This protein binds this small molecule.
Small molecule (SMILES): CC(=O)Nc1nc(-c2ccc(F)c(C)n2)c(-c2ccc3nccnc3c2)[nH]1

Sequence of chain 1.B:
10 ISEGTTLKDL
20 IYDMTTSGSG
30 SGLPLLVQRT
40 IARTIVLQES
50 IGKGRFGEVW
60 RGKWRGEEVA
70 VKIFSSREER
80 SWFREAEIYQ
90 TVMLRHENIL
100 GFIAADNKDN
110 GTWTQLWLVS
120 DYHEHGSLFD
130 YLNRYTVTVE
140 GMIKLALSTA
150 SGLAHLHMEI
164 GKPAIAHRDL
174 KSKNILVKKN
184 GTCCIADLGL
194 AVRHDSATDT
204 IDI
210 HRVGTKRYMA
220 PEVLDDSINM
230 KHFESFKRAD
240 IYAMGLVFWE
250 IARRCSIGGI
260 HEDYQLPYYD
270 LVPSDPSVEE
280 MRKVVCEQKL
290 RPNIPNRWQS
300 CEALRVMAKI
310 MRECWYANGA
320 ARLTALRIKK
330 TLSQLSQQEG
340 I

Binding-site contacts:
Ligand atom C4 contacts residue LEU179 of chain 1.B at 3.9 Å (hydrophobic).
Ligand atom C1 contacts residue HIS122 of chain 1.B at 3.7 Å.
Ligand atom C7 contacts residue ASP120 of chain 1.B at 3.7 Å.
Ligand atom N13 contacts residue LYS71 of chain 1.B at 3.1 Å (salt-bridge).
Ligand atom N6 contacts residue ILE50 of chain 1.B at 3.6 Å.
Ligand atom C19 contacts residue LEU117 of chain 1.B at 3.7 Å (hydrophobic).
Ligand atom C2 contacts residue TYR121 of chain 1.B at 3.6 Å (hydrophobic).
Ligand atom C18 contacts residue ALA69 of chain 1.B at 3.6 Å (hydrophobic).
Ligand atom C14 contacts residue LYS71 of chain 1.B at 3.8 Å.
Ligand atom C7 contacts residue LEU179 of chain 1.B at 3.4 Å (hydrophobic).
Ligand atom C8 contacts residue LEU179 of chain 1.B at 3.5 Å (hydrophobic).
Ligand atom N3 contacts residue TYR121 of chain 1.B at 3.8 Å.
Ligand atom C10 contacts residue VAL58 of chain 1.B at 3.7 Å (hydrophobic).
Ligand atom C18 contacts residue LEU117 of chain 1.B at 3.7 Å (hydrophobic).
Ligand atom N21 contacts residue LEU99 of chain 1.B at 3.7 Å.
Ligand atom C23 contacts residue TYR88 of chain 1.B at 3.5 Å (hydrophobic).
Ligand atom C5 contacts residue LEU179 of chain 1.B at 3.8 Å (hydrophobic).
Ligand atom C1 contacts residue ILE50 of chain 1.B at 3.6 Å (hydrophobic).
Ligand atom C18 contacts residue LYS71 of chain 1.B at 3.9 Å.
Ligand atom C23 contacts residue GLU84 of chain 1.B at 3.5 Å.
Ligand atom C18 contacts residue SER119 of chain 1.B at 3.0 Å.
Ligand atom O26 contacts residue LYS176 of chain 1.B at 3.9 Å.
Ligand atom C2 contacts residue HIS122 of chain 1.B at 2.8 Å.
Ligand atom F24 contacts residue LEU117 of chain 1.B at 3.1 Å.
Ligand atom N3 contacts residue HIS122 of chain 1.B at 3.1 Å (h-bond).
Ligand atom N22 contacts residue ASP190 of chain 1.B at 2.4 Å (salt-bridge).
Ligand atom C27 contacts residue ASN177 of chain 1.B at 3.4 Å.
Ligand atom C16 contacts residue LYS71 of chain 1.B at 3.7 Å.
Ligand atom C7 contacts residue ALA69 of chain 1.B at 3.6 Å (hydrophobic).
Ligand atom N21 contacts residue LYS71 of chain 1.B at 3.5 Å.
Ligand atom C25 contacts residue ASP190 of chain 1.B at 3.3 Å.
Ligand atom C17 contacts residue LYS71 of chain 1.B at 3.9 Å.
Ligand atom N22 contacts residue LYS71 of chain 1.B at 3.8 Å.
Ligand atom N13 contacts residue ASP190 of chain 1.B at 3.3 Å (salt-bridge).
Ligand atom C27 contacts residue ASP190 of chain 1.B at 3.5 Å.
Ligand atom F24 contacts residue VAL118 of chain 1.B at 3.1 Å.
Ligand atom C19 contacts residue SER119 of chain 1.B at 3.5 Å.
Ligand atom C14 contacts residue ASP190 of chain 1.B at 3.0 Å.
Ligand atom C17 contacts residue SER119 of chain 1.B at 3.6 Å.
Ligand atom F24 contacts residue SER119 of chain 1.B at 3.3 Å.